Binding-site contacts:
Ligand atom C3 contacts residue ASN234 of chain 1.A at 3.8 Å.
Ligand atom C4 contacts residue CYS230 of chain 1.A at 4.2 Å (hydrophobic).
Ligand atom O6 contacts residue CYS230 of chain 1.A at 4.4 Å.
Ligand atom C7 contacts residue ASN234 of chain 1.A at 4.0 Å.
Ligand atom O5 contacts residue CYS230 of chain 1.A at 3.7 Å.
Ligand atom C4 contacts residue ASN234 of chain 1.A at 4.2 Å.
Ligand atom C3 contacts residue GLY191 of chain 1.A at 4.4 Å.
Ligand atom O6 contacts residue SER190 of chain 1.A at 3.0 Å (h-bond).
Ligand atom C2 contacts residue CYS230 of chain 1.A at 3.9 Å (hydrophobic).
Ligand atom N2 contacts residue SER190 of chain 1.A at 2.4 Å (h-bond).
Ligand atom O4 contacts residue SER190 of chain 1.A at 4.2 Å.
Ligand atom O4 contacts residue GLY191 of chain 1.A at 4.0 Å.
Ligand atom C2 contacts residue ASN234 of chain 1.A at 2.5 Å.
Ligand atom N2 contacts residue ASN234 of chain 1.A at 2.9 Å (h-bond).
Ligand atom C5 contacts residue ASN234 of chain 1.A at 3.6 Å.
Ligand atom O5 contacts residue ASN234 of chain 1.A at 2.3 Å (h-bond).
Ligand atom C1 contacts residue SER190 of chain 1.A at 3.7 Å.
Ligand atom O5 contacts residue PRO187 of chain 1.A at 4.4 Å.
Ligand atom O7 contacts residue ARG233 of chain 1.A at 3.7 Å.
Ligand atom N2 contacts residue CYS230 of chain 1.A at 4.3 Å.
Ligand atom C8 contacts residue SER190 of chain 1.A at 3.2 Å.
Ligand atom O4 contacts residue THR192 of chain 1.A at 3.3 Å (h-bond).
Ligand atom O3 contacts residue SER190 of chain 1.A at 4.1 Å.
Ligand atom C5 contacts residue SER190 of chain 1.A at 4.3 Å.
Ligand atom C1 contacts residue ASN234 of chain 1.A at 1.4 Å.
Ligand atom O7 contacts residue SER190 of chain 1.A at 4.4 Å.
Ligand atom C1 contacts residue CYS230 of chain 1.A at 3.6 Å (hydrophobic).
Ligand atom C7 contacts residue ARG233 of chain 1.A at 3.9 Å.
Ligand atom C6 contacts residue CYS230 of chain 1.A at 4.2 Å (hydrophobic).
Ligand atom C8 contacts residue ARG233 of chain 1.A at 4.2 Å.
Ligand atom O6 contacts residue HIS188 of chain 1.A at 3.2 Å (h-bond).
Ligand atom C6 contacts residue HIS188 of chain 1.A at 3.9 Å.
Ligand atom C1 contacts residue PRO187 of chain 1.A at 4.4 Å (hydrophobic).
Ligand atom C3 contacts residue SER190 of chain 1.A at 3.6 Å.
Ligand atom C7 contacts residue SER190 of chain 1.A at 3.2 Å.
Ligand atom C6 contacts residue SER190 of chain 1.A at 3.2 Å.
Ligand atom C5 contacts residue CYS230 of chain 1.A at 4.3 Å (hydrophobic).
Ligand atom O4 contacts residue GLY191 of chain 1.A at 3.9 Å.
Ligand atom O4 contacts residue GLU193 of chain 1.A at 4.4 Å.
Ligand atom C2 contacts residue SER190 of chain 1.A at 3.3 Å.

A small-molecule ligand and the protein it binds are described below.
Small molecule (SMILES): CC(=O)N[C@H]1[C@H](O[C@H]2[C@H](O)[C@@H](NC(C)=O)CO[C@@H]2CO)O[C@H](CO)[C@@H](O[C@H]2O[C@H](CO)[C@@H](O)[C@H](O)[C@@H]2O)[C@@H]1O

Sequence of chain 1.A:
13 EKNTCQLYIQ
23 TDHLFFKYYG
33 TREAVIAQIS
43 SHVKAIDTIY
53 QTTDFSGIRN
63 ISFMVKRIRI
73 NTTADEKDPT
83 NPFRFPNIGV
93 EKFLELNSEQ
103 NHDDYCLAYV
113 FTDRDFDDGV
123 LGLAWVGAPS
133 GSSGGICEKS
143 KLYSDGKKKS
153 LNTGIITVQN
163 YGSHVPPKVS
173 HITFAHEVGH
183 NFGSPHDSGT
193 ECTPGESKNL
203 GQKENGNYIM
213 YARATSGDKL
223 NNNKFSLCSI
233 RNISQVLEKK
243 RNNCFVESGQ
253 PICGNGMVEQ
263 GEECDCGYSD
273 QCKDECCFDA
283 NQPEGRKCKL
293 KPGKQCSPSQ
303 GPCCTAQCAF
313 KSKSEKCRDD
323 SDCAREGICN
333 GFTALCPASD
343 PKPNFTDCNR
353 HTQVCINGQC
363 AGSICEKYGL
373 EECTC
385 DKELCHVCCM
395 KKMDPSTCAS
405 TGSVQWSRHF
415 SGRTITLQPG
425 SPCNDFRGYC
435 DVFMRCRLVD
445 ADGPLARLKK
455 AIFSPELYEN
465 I